This protein binds this small molecule.
Small molecule (SMILES): NC(N)=NCCC[C@H](NC(=O)[C@@H]1CCCN1)C(=O)N[C@H](C=O)CC1=NC=NC1

Sequence of chain 47.V:
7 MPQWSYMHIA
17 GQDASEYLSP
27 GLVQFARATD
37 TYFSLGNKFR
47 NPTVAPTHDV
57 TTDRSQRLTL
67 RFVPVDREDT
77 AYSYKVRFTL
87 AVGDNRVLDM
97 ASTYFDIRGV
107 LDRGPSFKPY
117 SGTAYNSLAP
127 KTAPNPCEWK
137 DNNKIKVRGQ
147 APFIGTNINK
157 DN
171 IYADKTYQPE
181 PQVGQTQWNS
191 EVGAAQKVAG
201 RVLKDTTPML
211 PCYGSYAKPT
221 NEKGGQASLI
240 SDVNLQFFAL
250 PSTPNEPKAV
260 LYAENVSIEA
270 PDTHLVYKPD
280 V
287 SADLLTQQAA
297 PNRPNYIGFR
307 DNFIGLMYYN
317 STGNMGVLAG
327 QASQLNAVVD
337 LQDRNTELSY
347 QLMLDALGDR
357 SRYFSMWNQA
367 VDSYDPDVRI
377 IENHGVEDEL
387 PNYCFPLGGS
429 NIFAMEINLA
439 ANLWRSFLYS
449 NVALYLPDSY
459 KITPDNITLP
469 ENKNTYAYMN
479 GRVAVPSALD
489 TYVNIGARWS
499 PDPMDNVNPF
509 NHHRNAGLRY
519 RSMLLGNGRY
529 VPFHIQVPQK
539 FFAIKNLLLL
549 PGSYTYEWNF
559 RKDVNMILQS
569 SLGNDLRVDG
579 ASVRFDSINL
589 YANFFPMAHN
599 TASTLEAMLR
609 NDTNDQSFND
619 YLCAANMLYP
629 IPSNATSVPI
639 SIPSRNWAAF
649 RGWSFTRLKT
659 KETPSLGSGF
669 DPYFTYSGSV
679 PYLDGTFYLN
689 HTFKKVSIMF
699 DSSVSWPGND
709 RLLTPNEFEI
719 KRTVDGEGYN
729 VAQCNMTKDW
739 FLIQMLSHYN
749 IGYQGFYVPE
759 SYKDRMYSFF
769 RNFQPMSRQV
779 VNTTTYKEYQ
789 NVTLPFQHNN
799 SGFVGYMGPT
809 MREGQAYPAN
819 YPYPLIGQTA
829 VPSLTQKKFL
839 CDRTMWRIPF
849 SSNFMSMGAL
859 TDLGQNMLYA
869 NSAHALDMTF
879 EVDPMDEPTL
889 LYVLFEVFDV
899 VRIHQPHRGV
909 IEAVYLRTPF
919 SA

Sequence of chain 47.T:
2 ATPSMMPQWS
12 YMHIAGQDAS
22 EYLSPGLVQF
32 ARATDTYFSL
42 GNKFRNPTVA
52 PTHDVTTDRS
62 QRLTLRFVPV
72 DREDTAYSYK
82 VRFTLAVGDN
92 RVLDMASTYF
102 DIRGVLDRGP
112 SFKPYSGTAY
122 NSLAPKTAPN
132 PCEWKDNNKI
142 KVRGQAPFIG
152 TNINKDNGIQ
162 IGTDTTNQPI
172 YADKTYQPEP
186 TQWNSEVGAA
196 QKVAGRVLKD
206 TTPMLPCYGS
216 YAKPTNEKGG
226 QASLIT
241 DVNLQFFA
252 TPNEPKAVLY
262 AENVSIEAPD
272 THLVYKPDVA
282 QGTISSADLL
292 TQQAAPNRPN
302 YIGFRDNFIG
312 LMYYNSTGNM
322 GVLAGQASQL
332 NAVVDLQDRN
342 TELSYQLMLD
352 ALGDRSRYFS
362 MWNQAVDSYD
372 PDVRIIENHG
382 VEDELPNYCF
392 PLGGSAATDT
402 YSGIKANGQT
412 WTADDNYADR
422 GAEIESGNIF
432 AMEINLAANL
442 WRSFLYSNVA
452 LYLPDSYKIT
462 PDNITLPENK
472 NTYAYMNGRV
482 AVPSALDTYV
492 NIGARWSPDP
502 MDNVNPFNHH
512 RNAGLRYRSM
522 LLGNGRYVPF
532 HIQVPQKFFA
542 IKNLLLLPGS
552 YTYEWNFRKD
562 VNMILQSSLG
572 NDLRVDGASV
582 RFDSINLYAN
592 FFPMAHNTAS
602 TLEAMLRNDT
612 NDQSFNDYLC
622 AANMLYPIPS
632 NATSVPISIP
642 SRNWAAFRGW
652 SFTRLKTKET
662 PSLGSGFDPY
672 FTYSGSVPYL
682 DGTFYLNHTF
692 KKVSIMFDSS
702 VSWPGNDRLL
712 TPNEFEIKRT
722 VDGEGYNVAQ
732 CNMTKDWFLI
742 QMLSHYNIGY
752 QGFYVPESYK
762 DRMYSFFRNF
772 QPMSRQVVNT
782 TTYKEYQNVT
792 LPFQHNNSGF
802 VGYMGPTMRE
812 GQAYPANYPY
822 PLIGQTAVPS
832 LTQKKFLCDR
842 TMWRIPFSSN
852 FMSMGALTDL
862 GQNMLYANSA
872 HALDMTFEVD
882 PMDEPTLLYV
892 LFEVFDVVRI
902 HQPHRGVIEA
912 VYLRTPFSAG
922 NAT

Binding-site contacts:
Ligand atom N contacts residue ASN617 of chain 47.T at 2.8 Å (h-bond).
Ligand atom ND1 contacts residue LEU348 of chain 47.T at 4.2 Å.
Ligand atom CD contacts residue ASN617 of chain 47.T at 2.8 Å.
Ligand atom CA contacts residue ARG649 of chain 47.T at 3.9 Å.
Ligand atom O contacts residue ARG845 of chain 47.T at 4.2 Å.
Ligand atom CB contacts residue ARG649 of chain 47.T at 3.8 Å.
Ligand atom N contacts residue ASP618 of chain 47.T at 3.5 Å (salt-bridge).
Ligand atom CD2 contacts residue ARG845 of chain 47.T at 3.8 Å.
Ligand atom O contacts residue TYR619 of chain 47.T at 3.9 Å.
Ligand atom CA contacts residue TYR619 of chain 47.T at 3.6 Å (hydrophobic).
Ligand atom CA contacts residue ASN617 of chain 47.T at 4.2 Å.
Ligand atom CD2 contacts residue GLU894 of chain 47.T at 4.2 Å.
Ligand atom CB contacts residue TYR619 of chain 47.T at 3.1 Å (hydrophobic).
Ligand atom C contacts residue ASN617 of chain 47.T at 4.2 Å.
Ligand atom CB contacts residue PHE896 of chain 47.T at 3.9 Å (hydrophobic).
Ligand atom CA contacts residue ARG649 of chain 47.T at 4.0 Å.
Ligand atom CD contacts residue ARG46 of chain 47.V at 3.9 Å.
Ligand atom C contacts residue ARG649 of chain 47.T at 4.2 Å.
Ligand atom C contacts residue TYR619 of chain 47.T at 3.4 Å (hydrophobic).
Ligand atom CG contacts residue PHE896 of chain 47.T at 3.4 Å (hydrophobic).
Ligand atom N contacts residue ARG649 of chain 47.T at 3.8 Å.
Ligand atom CB contacts residue ARG649 of chain 47.T at 3.6 Å.
Ligand atom CG contacts residue ARG46 of chain 47.V at 3.7 Å.
Ligand atom CB contacts residue TYR619 of chain 47.T at 4.0 Å (hydrophobic).
Ligand atom CE1 contacts residue GLU894 of chain 47.T at 4.3 Å.
Ligand atom CD contacts residue CYS621 of chain 47.T at 4.2 Å (hydrophobic).
Ligand atom ND1 contacts residue GLU894 of chain 47.T at 3.9 Å.
Ligand atom CG contacts residue GLU894 of chain 47.T at 3.8 Å.
Ligand atom N contacts residue TYR619 of chain 47.T at 3.7 Å.
Ligand atom N contacts residue CYS621 of chain 47.T at 3.2 Å (h-bond).
Ligand atom CE1 contacts residue MET843 of chain 47.T at 4.1 Å (hydrophobic).
Ligand atom C contacts residue ARG649 of chain 47.T at 3.8 Å.
Ligand atom O contacts residue ARG649 of chain 47.T at 3.2 Å (salt-bridge).
Ligand atom CB contacts residue GLU894 of chain 47.T at 4.2 Å.
Ligand atom CE1 contacts residue LEU348 of chain 47.T at 4.0 Å (hydrophobic).
Ligand atom CA contacts residue CYS621 of chain 47.T at 3.1 Å (hydrophobic).
Ligand atom CA contacts residue TYR619 of chain 47.T at 3.8 Å (hydrophobic).
Ligand atom CG contacts residue ASN617 of chain 47.T at 3.6 Å.
Ligand atom CB contacts residue CYS621 of chain 47.T at 3.7 Å (hydrophobic).
Ligand atom N contacts residue TYR619 of chain 47.T at 3.4 Å.